Sequence of chain 1.B:
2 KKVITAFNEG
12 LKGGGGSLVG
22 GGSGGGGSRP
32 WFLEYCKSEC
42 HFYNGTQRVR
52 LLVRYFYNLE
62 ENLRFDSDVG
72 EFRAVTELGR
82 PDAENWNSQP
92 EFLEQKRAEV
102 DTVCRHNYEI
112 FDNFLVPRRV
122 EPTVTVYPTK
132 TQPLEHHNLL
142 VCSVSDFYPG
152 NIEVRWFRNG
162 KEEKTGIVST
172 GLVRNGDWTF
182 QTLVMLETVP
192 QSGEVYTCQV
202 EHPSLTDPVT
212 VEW

This protein binds this small molecule.
Small molecule (SMILES): CC(=O)N[C@@H]1[C@@H](O)[C@H](O)[C@@H](CO)O[C@H]1O

Sequence of chain 1.A:
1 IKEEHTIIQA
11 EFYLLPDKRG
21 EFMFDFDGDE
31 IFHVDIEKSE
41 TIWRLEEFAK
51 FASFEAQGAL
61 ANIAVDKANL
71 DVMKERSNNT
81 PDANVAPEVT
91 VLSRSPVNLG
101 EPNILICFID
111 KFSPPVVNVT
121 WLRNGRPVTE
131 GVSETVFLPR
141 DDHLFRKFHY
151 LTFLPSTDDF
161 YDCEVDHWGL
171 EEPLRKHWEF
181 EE

Binding-site contacts:
Ligand atom N2 contacts residue ILE1 of chain 1.A at 2.8 Å (h-bond).
Ligand atom O5 contacts residue GLN48 of chain 1.B at 3.9 Å.
Ligand atom C5 contacts residue ASN45 of chain 1.B at 4.0 Å.
Ligand atom C7 contacts residue ILE1 of chain 1.A at 3.7 Å (hydrophobic).
Ligand atom C1 contacts residue ILE1 of chain 1.A at 3.1 Å (hydrophobic).
Ligand atom C3 contacts residue ASN45 of chain 1.B at 4.3 Å.
Ligand atom O5 contacts residue ASN45 of chain 1.B at 2.6 Å (h-bond).
Ligand atom O6 contacts residue GLN48 of chain 1.B at 3.6 Å.
Ligand atom N2 contacts residue ASN45 of chain 1.B at 3.5 Å (h-bond).
Ligand atom C8 contacts residue LYS2 of chain 1.A at 4.0 Å.
Ligand atom C2 contacts residue ILE1 of chain 1.A at 3.4 Å (hydrophobic).
Ligand atom C2 contacts residue ASN45 of chain 1.B at 2.9 Å.
Ligand atom C3 contacts residue ILE1 of chain 1.A at 3.9 Å (hydrophobic).
Ligand atom O7 contacts residue ASN45 of chain 1.B at 3.5 Å (h-bond).
Ligand atom O5 contacts residue ILE1 of chain 1.A at 4.4 Å.
Ligand atom C7 contacts residue ASN45 of chain 1.B at 3.6 Å.
Ligand atom C1 contacts residue ASN45 of chain 1.B at 2.3 Å.
Ligand atom C6 contacts residue GLN48 of chain 1.B at 3.7 Å.
Ligand atom C8 contacts residue ILE1 of chain 1.A at 3.9 Å (hydrophobic).
Ligand atom C5 contacts residue GLN48 of chain 1.B at 4.5 Å.
Ligand atom C1 contacts residue LYS2 of chain 1.A at 4.5 Å.